Sequence of chain 1.A:
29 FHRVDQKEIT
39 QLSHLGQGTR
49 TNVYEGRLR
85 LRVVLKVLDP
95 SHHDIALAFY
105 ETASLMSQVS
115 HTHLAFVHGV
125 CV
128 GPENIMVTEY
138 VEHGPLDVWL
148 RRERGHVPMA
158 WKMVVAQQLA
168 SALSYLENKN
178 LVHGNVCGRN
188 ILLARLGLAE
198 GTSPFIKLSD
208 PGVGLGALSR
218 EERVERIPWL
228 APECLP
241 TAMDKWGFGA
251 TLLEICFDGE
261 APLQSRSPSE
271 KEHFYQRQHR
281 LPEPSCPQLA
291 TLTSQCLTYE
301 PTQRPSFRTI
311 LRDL

Binding-site contacts:
Ligand atom C31 contacts residue VAL145 of chain 1.A at 3.6 Å (hydrophobic).
Ligand atom C8 contacts residue LEU189 of chain 1.A at 3.5 Å (hydrophobic).
Ligand atom C11 contacts residue LEU189 of chain 1.A at 3.7 Å (hydrophobic).
Ligand atom C9 contacts residue GLU136 of chain 1.A at 3.4 Å.
Ligand atom C27 contacts residue LEU43 of chain 1.A at 3.4 Å (hydrophobic).
Ligand atom N19 contacts residue VAL138 of chain 1.A at 2.7 Å (h-bond).
Ligand atom O21 contacts residue PRO142 of chain 1.A at 3.7 Å.
Ligand atom N7 contacts residue LEU43 of chain 1.A at 3.6 Å.
Ligand atom C6 contacts residue GLY141 of chain 1.A at 3.7 Å.
Ligand atom C12 contacts residue LEU43 of chain 1.A at 3.5 Å (hydrophobic).
Ligand atom C20 contacts residue TYR137 of chain 1.A at 3.3 Å (hydrophobic).
Ligand atom C30 contacts residue ARG186 of chain 1.A at 3.4 Å.
Ligand atom N14 contacts residue LEU43 of chain 1.A at 3.5 Å (h-bond).
Ligand atom C20 contacts residue VAL138 of chain 1.A at 3.3 Å (hydrophobic).
Ligand atom C9 contacts residue LEU189 of chain 1.A at 3.6 Å (hydrophobic).
Ligand atom N10 contacts residue VAL88 of chain 1.A at 3.7 Å.
Ligand atom C31 contacts residue ARG186 of chain 1.A at 3.3 Å.
Ligand atom N19 contacts residue GLY141 of chain 1.A at 3.7 Å.
Ligand atom C13 contacts residue LEU43 of chain 1.A at 3.2 Å (hydrophobic).
Ligand atom C26 contacts residue ASN187 of chain 1.A at 3.4 Å.
Ligand atom N19 contacts residue TYR137 of chain 1.A at 3.7 Å.
Ligand atom O23 contacts residue LYS90 of chain 1.A at 3.0 Å (salt-bridge).
Ligand atom C1 contacts residue GLY141 of chain 1.A at 3.8 Å.
Ligand atom C15 contacts residue GLY44 of chain 1.A at 3.6 Å.
Ligand atom C24 contacts residue LYS90 of chain 1.A at 3.2 Å.
Ligand atom C6 contacts residue VAL138 of chain 1.A at 3.6 Å (hydrophobic).
Ligand atom C26 contacts residue LYS90 of chain 1.A at 3.5 Å.
Ligand atom O21 contacts residue LEU43 of chain 1.A at 3.5 Å (h-bond).
Ligand atom C16 contacts residue GLY44 of chain 1.A at 3.6 Å.
Ligand atom N7 contacts residue PRO142 of chain 1.A at 3.7 Å.
Ligand atom N10 contacts residue VAL138 of chain 1.A at 3.0 Å (h-bond).
Ligand atom C30 contacts residue VAL145 of chain 1.A at 3.7 Å (hydrophobic).
Ligand atom O23 contacts residue LEU189 of chain 1.A at 3.5 Å.
Ligand atom C25 contacts residue ARG186 of chain 1.A at 3.8 Å.
Ligand atom C26 contacts residue SER206 of chain 1.A at 3.2 Å.
Ligand atom C13 contacts residue PRO142 of chain 1.A at 3.6 Å (hydrophobic).
Ligand atom C20 contacts residue GLU139 of chain 1.A at 3.5 Å.
Ligand atom C20 contacts residue GLY141 of chain 1.A at 3.7 Å.
Ligand atom C2 contacts residue PRO142 of chain 1.A at 3.7 Å (hydrophobic).
Ligand atom C9 contacts residue VAL88 of chain 1.A at 3.6 Å (hydrophobic).

A protein and the small-molecule ligand that binds it are described below.
Small molecule (SMILES): CNc1cc(Nc2cccn(-c3ccc(C#N)cc3)c2=O)nn2c(C(=O)NC3CC3)cnc12